This protein binds this small molecule.
Small molecule (SMILES): Nc1ccn([C@@H]2O[C@H](CO[P](=O)(O)O[C@H]3[C@@H](O)[C@H](n4ccc(N)nc4=O)O[C@@H]3CO[P](=O)(O)O[C@H]3[C@@H](O)[C@H](n4ccc(N)nc4=O)O[C@@H]3CO)[C@@H](O)[C@H]2O)c(=O)n1

Sequence of chain 12.C:
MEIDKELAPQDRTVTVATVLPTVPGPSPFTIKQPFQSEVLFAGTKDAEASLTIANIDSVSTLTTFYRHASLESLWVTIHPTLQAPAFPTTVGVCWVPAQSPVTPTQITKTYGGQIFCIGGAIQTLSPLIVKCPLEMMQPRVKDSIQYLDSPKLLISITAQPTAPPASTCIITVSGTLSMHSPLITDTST

Sequence of chain 13.D:
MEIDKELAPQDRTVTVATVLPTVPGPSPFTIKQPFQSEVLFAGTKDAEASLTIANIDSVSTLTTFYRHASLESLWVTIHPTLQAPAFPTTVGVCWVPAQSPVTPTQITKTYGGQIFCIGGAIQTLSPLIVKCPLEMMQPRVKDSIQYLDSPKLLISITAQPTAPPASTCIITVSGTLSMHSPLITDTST

Binding-site contacts:
Ligand atom O3' contacts residue TRP75 of chain 12.C at 3.6 Å.
Ligand atom C4' contacts residue TRP75 of chain 12.C at 4.5 Å (hydrophobic).
Ligand atom C5' contacts residue LYS131 of chain 12.C at 4.2 Å.
Ligand atom OP1 contacts residue VAL14 of chain 13.D at 3.4 Å.
Ligand atom O2' contacts residue VAL14 of chain 13.D at 4.3 Å.
Ligand atom O2' contacts residue THR13 of chain 13.D at 3.7 Å.
Ligand atom O4' contacts residue ARG12 of chain 13.D at 4.0 Å.
Ligand atom O5' contacts residue TYR111 of chain 13.D at 4.4 Å.
Ligand atom C4' contacts residue ARG12 of chain 13.D at 3.6 Å.
Ligand atom P contacts residue SER73 of chain 12.C at 4.1 Å.
Ligand atom OP1 contacts residue THR176 of chain 12.C at 3.4 Å (h-bond).
Ligand atom O2' contacts residue TYR111 of chain 13.D at 4.3 Å.
Ligand atom O3' contacts residue THR13 of chain 13.D at 4.4 Å.
Ligand atom OP1 contacts residue SER73 of chain 12.C at 3.2 Å (h-bond).
Ligand atom C2 contacts residue ARG12 of chain 13.D at 4.5 Å.
Ligand atom O5' contacts residue LYS131 of chain 12.C at 3.3 Å.
Ligand atom OP2 contacts residue SER73 of chain 12.C at 4.0 Å.
Ligand atom O2' contacts residue ARG12 of chain 13.D at 3.6 Å.
Ligand atom C5' contacts residue ARG12 of chain 13.D at 4.3 Å.
Ligand atom O5' contacts residue ARG12 of chain 13.D at 4.1 Å.
Ligand atom OP1 contacts residue TYR111 of chain 13.D at 3.6 Å (h-bond).
Ligand atom P contacts residue TRP75 of chain 12.C at 4.3 Å.
Ligand atom P contacts residue TYR111 of chain 13.D at 4.5 Å.
Ligand atom C1' contacts residue ARG12 of chain 13.D at 3.9 Å.
Ligand atom OP1 contacts residue TRP75 of chain 12.C at 3.9 Å.
Ligand atom O2 contacts residue ARG12 of chain 13.D at 3.6 Å.
Ligand atom O2' contacts residue ASP11 of chain 13.D at 3.5 Å.